Binding-site contacts:
Ligand atom AS1 contacts residue CD1 of chain 14.S at 4.0 Å.
Ligand atom C3 contacts residue GLU53 of chain 14.A at 3.4 Å.
Ligand atom N2 contacts residue GLU53 of chain 14.A at 3.0 Å (salt-bridge).
Ligand atom O3 contacts residue CD1 of chain 14.S at 3.3 Å.
Ligand atom N2 contacts residue HIS49 of chain 14.A at 3.0 Å (h-bond).
Ligand atom C3 contacts residue ARG52 of chain 14.A at 3.8 Å.
Ligand atom N1 contacts residue HIS49 of chain 14.A at 2.8 Å (h-bond).
Ligand atom C2 contacts residue GLU45 of chain 14.A at 4.0 Å.
Ligand atom AS1 contacts residue HIS49 of chain 14.A at 4.3 Å.
Ligand atom C4 contacts residue ARG52 of chain 14.A at 3.7 Å.
Ligand atom N2 contacts residue ARG52 of chain 14.A at 3.8 Å.
Ligand atom O2 contacts residue ARG52 of chain 14.A at 3.5 Å.
Ligand atom N1 contacts residue CD1 of chain 14.S at 3.9 Å.
Ligand atom C1 contacts residue HIS49 of chain 14.A at 4.1 Å.
Ligand atom C1 contacts residue CD1 of chain 14.S at 3.9 Å.
Ligand atom O3 contacts residue ARG52 of chain 14.A at 2.3 Å (salt-bridge).
Ligand atom C4 contacts residue GLU56 of chain 14.A at 4.4 Å.
Ligand atom AS1 contacts residue ARG52 of chain 14.A at 3.8 Å.
Ligand atom O1 contacts residue CD1 of chain 14.S at 3.9 Å.
Ligand atom PT1 contacts residue CD1 of chain 14.S at 4.1 Å.
Ligand atom C3 contacts residue HIS49 of chain 14.A at 4.2 Å.
Ligand atom C4 contacts residue GLU53 of chain 14.A at 3.3 Å.
Ligand atom PT1 contacts residue HIS49 of chain 14.A at 2.0 Å.

A small-molecule ligand and the protein it binds are described below.
Small molecule (SMILES): CC1=N[Pt]2N=C(C)O[As]2(O)(O)O1

Sequence of chain 14.A:
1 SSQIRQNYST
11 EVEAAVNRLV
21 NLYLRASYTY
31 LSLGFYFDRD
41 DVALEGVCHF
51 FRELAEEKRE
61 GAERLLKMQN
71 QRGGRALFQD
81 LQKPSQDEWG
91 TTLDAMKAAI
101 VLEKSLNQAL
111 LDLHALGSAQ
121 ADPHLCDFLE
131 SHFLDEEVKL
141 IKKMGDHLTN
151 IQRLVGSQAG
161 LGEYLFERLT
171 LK